Sequence of chain 1.A:
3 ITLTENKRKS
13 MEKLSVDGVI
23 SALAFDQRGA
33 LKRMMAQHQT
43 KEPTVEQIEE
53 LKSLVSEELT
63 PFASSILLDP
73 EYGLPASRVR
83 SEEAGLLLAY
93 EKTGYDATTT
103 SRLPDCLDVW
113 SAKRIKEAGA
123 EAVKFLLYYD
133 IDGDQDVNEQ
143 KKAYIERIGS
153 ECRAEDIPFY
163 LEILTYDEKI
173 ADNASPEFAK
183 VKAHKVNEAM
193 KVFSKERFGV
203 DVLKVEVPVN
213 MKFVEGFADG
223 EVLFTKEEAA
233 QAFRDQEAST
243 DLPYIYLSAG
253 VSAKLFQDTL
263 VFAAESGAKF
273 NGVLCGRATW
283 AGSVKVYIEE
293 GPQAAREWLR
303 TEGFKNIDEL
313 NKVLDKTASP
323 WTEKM

Binding-site contacts:
Ligand atom O3P contacts residue CYS277 of chain 1.A at 3.8 Å.
Ligand atom O1 contacts residue LEU69 of chain 1.A at 3.4 Å.
Ligand atom O1P contacts residue LYS206 of chain 1.A at 3.6 Å.
Ligand atom C1 contacts residue LYS206 of chain 1.A at 2.4 Å.
Ligand atom C2 contacts residue LYS206 of chain 1.A at 1.3 Å.
Ligand atom C3 contacts residue LEU276 of chain 1.A at 3.1 Å (hydrophobic).
Ligand atom O3P contacts residue ARG279 of chain 1.A at 4.0 Å.
Ligand atom O1 contacts residue GLU164 of chain 1.A at 3.3 Å (salt-bridge).
Ligand atom O4P contacts residue LEU249 of chain 1.A at 3.8 Å.
Ligand atom C1 contacts residue GLN29 of chain 1.A at 3.6 Å.
Ligand atom P contacts residue ALA251 of chain 1.A at 4.0 Å.
Ligand atom O2P contacts residue GLY278 of chain 1.A at 3.8 Å.
Ligand atom C1 contacts residue GLU164 of chain 1.A at 4.1 Å.
Ligand atom O4P contacts residue SER250 of chain 1.A at 3.5 Å (h-bond).
Ligand atom C1 contacts residue ASP28 of chain 1.A at 3.2 Å.
Ligand atom C1 contacts residue ALA26 of chain 1.A at 3.8 Å (hydrophobic).
Ligand atom C3 contacts residue ALA26 of chain 1.A at 3.6 Å (hydrophobic).
Ligand atom O4P contacts residue GLY252 of chain 1.A at 4.0 Å.
Ligand atom O3P contacts residue LEU276 of chain 1.A at 3.5 Å (h-bond).
Ligand atom O3P contacts residue GLY278 of chain 1.A at 2.9 Å (h-bond).
Ligand atom O1P contacts residue GLN29 of chain 1.A at 3.3 Å (h-bond).
Ligand atom O2P contacts residue SER250 of chain 1.A at 3.4 Å (h-bond).
Ligand atom O3P contacts residue ALA251 of chain 1.A at 3.9 Å.
Ligand atom O2P contacts residue GLN29 of chain 1.A at 3.5 Å (h-bond).
Ligand atom P contacts residue GLN29 of chain 1.A at 4.0 Å.
Ligand atom C3 contacts residue LEU249 of chain 1.A at 4.0 Å (hydrophobic).
Ligand atom C3 contacts residue LYS206 of chain 1.A at 2.5 Å.
Ligand atom P contacts residue SER250 of chain 1.A at 3.5 Å.
Ligand atom C2 contacts residue GLU164 of chain 1.A at 3.7 Å.
Ligand atom O2P contacts residue ARG279 of chain 1.A at 2.7 Å (salt-bridge).
Ligand atom O4P contacts residue ARG279 of chain 1.A at 2.8 Å (salt-bridge).
Ligand atom O1 contacts residue LYS206 of chain 1.A at 2.7 Å (salt-bridge).
Ligand atom P contacts residue GLY278 of chain 1.A at 3.8 Å.
Ligand atom O3P contacts residue SER250 of chain 1.A at 2.6 Å (h-bond).
Ligand atom P contacts residue ARG279 of chain 1.A at 3.6 Å.
Ligand atom C2 contacts residue LEU276 of chain 1.A at 4.1 Å (hydrophobic).
Ligand atom O1 contacts residue LYS126 of chain 1.A at 3.4 Å (salt-bridge).
Ligand atom O1 contacts residue ASP28 of chain 1.A at 2.7 Å (salt-bridge).
Ligand atom C2 contacts residue ALA26 of chain 1.A at 4.0 Å (hydrophobic).
Ligand atom O4P contacts residue ALA251 of chain 1.A at 2.8 Å (h-bond).

A protein and the small-molecule ligand that binds it are described below.
Small molecule (SMILES): O=P(O)(O)OC[C@H](O)CO